This small molecule binds to this protein.
Small molecule (SMILES): CCO/N=C/c1ccc(OCC[C@@H](C)CCN2CCN(c3ccnc(N)c3)C2=O)cc1

Sequence of chain 2.C:
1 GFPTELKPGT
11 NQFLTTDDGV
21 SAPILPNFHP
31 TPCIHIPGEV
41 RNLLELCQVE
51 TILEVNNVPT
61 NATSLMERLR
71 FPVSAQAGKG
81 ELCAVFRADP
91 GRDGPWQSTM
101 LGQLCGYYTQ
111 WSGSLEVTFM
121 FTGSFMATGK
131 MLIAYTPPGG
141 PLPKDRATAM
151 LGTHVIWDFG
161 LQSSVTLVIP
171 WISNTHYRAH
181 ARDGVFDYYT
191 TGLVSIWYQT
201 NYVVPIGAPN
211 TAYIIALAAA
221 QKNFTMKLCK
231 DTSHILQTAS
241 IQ

Binding-site contacts:
Ligand atom CAR contacts residue ASN228 of chain 2.A at 3.7 Å.
Ligand atom OAW contacts residue MET195 of chain 2.A at 3.5 Å.
Ligand atom CAB contacts residue PHE135 of chain 2.A at 3.8 Å (hydrophobic).
Ligand atom OAD contacts residue ILE113 of chain 2.A at 3.1 Å (h-bond).
Ligand atom CAG contacts residue GLN202 of chain 2.A at 3.5 Å.
Ligand atom OAW contacts residue ILE111 of chain 2.A at 3.2 Å.
Ligand atom CAZ contacts residue VAL192 of chain 2.A at 3.6 Å (hydrophobic).
Ligand atom NAC contacts residue THR114 of chain 2.A at 3.1 Å (h-bond).
Ligand atom CAB contacts residue PHE131 of chain 2.A at 3.8 Å (hydrophobic).
Ligand atom CAM contacts residue PHE155 of chain 2.A at 3.8 Å (hydrophobic).
Ligand atom NAT contacts residue PHE155 of chain 2.A at 3.6 Å.
Ligand atom CAA contacts residue SER178 of chain 2.A at 3.5 Å.
Ligand atom CAR contacts residue TYR201 of chain 2.A at 3.2 Å (hydrophobic).
Ligand atom CAJ contacts residue PHE135 of chain 2.A at 3.1 Å (hydrophobic).
Ligand atom CAS contacts residue ASN228 of chain 2.A at 3.8 Å.
Ligand atom CAN contacts residue PHE135 of chain 2.A at 3.4 Å (hydrophobic).
Ligand atom CBB contacts residue ASN228 of chain 2.A at 3.7 Å.
Ligand atom CAL contacts residue THR114 of chain 2.A at 3.8 Å.
Ligand atom CAF contacts residue TRP203 of chain 2.A at 3.7 Å (hydrophobic).
Ligand atom NAC contacts residue ALA275 of chain 2.A at 3.5 Å.
Ligand atom NBE contacts residue TRP203 of chain 2.A at 3.8 Å.
Ligand atom CAK contacts residue PHE155 of chain 2.A at 2.9 Å (hydrophobic).
Ligand atom CAG contacts residue ASN228 of chain 2.A at 3.3 Å.
Ligand atom CAQ contacts residue ILE113 of chain 2.A at 3.9 Å (hydrophobic).
Ligand atom CAY contacts residue THR114 of chain 2.A at 3.8 Å.
Ligand atom CAH contacts residue PHE135 of chain 2.A at 3.4 Å (hydrophobic).
Ligand atom CAA contacts residue TYR153 of chain 2.A at 3.9 Å (hydrophobic).
Ligand atom CAF contacts residue ASN228 of chain 2.A at 3.8 Å.
Ligand atom CAF contacts residue GLN202 of chain 2.A at 3.5 Å.
Ligand atom OAD contacts residue ASP112 of chain 2.A at 3.4 Å.
Ligand atom CAA contacts residue PRO177 of chain 2.A at 3.5 Å (hydrophobic).
Ligand atom CAE contacts residue PHE137 of chain 2.A at 3.9 Å (hydrophobic).
Ligand atom OAV contacts residue VAL190 of chain 2.A at 3.9 Å.
Ligand atom CAA contacts residue VAL179 of chain 2.A at 3.1 Å (hydrophobic).
Ligand atom CAI contacts residue PHE155 of chain 2.A at 3.1 Å (hydrophobic).
Ligand atom CAH contacts residue VAL192 of chain 2.A at 3.5 Å (hydrophobic).
Ligand atom CBA contacts residue ILE111 of chain 2.A at 3.7 Å (hydrophobic).
Ligand atom CAS contacts residue TYR201 of chain 2.A at 3.7 Å (hydrophobic).
Ligand atom CAJ contacts residue VAL192 of chain 2.A at 3.7 Å (hydrophobic).
Ligand atom CAM contacts residue PRO177 of chain 2.A at 3.6 Å (hydrophobic).

Sequence of chain 2.A:
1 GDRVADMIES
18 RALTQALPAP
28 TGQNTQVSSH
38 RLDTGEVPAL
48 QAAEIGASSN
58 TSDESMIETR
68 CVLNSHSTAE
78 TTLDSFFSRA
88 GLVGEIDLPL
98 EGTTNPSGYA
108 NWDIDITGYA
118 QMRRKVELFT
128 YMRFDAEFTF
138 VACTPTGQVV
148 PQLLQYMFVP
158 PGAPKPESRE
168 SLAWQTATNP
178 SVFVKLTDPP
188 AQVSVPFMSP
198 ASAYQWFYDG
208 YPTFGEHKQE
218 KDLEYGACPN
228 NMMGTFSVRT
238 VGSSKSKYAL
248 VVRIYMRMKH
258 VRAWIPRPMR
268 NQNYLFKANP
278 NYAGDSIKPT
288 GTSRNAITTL

Sequence of chain 3.C:
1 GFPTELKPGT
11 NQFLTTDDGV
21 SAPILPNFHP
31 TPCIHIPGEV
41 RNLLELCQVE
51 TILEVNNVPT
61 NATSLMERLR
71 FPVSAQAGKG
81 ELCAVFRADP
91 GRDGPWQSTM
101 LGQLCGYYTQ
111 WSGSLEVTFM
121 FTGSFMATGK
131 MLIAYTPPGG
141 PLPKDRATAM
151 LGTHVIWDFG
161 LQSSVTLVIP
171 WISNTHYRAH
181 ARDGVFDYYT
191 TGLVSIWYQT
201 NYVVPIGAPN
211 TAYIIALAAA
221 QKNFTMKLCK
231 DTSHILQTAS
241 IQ